Sequence of chain 1.B:
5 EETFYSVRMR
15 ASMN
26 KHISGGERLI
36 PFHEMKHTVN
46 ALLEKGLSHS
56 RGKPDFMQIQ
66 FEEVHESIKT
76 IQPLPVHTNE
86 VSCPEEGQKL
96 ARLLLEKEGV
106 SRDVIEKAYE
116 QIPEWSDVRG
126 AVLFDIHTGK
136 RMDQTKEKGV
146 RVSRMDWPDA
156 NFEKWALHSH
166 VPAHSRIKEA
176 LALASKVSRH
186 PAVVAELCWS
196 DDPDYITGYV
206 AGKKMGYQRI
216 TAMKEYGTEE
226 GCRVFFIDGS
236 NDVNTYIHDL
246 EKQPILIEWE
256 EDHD

Binding-site contacts:
Ligand atom C6 contacts residue ILE172 of chain 1.B at 4.0 Å (hydrophobic).
Ligand atom C3 contacts residue TYR200 of chain 1.B at 4.0 Å (hydrophobic).
Ligand atom C7 contacts residue ILE172 of chain 1.B at 3.4 Å (hydrophobic).
Ligand atom C5 contacts residue TYR204 of chain 1.B at 3.9 Å (hydrophobic).
Ligand atom C4 contacts residue TYR212 of chain 1.B at 4.3 Å (hydrophobic).
Ligand atom C5 contacts residue TYR200 of chain 1.B at 4.0 Å (hydrophobic).
Ligand atom C3 contacts residue SER195 of chain 1.B at 4.5 Å.
Ligand atom C5 contacts residue THR202 of chain 1.B at 3.7 Å.
Ligand atom C3 contacts residue THR202 of chain 1.B at 4.2 Å.
Ligand atom O11 contacts residue ARG171 of chain 1.B at 3.4 Å (salt-bridge).
Ligand atom C6 contacts residue TYR200 of chain 1.B at 3.8 Å (hydrophobic).
Ligand atom C5 contacts residue GLY203 of chain 1.B at 4.0 Å.
Ligand atom C4 contacts residue TYR204 of chain 1.B at 3.6 Å (hydrophobic).
Ligand atom C6 contacts residue TYR212 of chain 1.B at 3.4 Å (hydrophobic).
Ligand atom C1 contacts residue ARG171 of chain 1.B at 4.3 Å.
Ligand atom C5 contacts residue TYR212 of chain 1.B at 3.9 Å (hydrophobic).
Ligand atom O72 contacts residue ILE172 of chain 1.B at 3.5 Å.
Ligand atom O71 contacts residue THR202 of chain 1.B at 3.3 Å.
Ligand atom O72 contacts residue TYR200 of chain 1.B at 4.5 Å.
Ligand atom C4 contacts residue ALA175 of chain 1.B at 4.0 Å (hydrophobic).
Ligand atom C7 contacts residue TYR212 of chain 1.B at 3.6 Å (hydrophobic).
Ligand atom O72 contacts residue ARG214 of chain 1.B at 2.8 Å (salt-bridge).
Ligand atom O71 contacts residue ILE172 of chain 1.B at 3.5 Å.
Ligand atom C7 contacts residue THR202 of chain 1.B at 4.0 Å.
Ligand atom C4 contacts residue THR202 of chain 1.B at 4.1 Å.
Ligand atom C6 contacts residue ARG171 of chain 1.B at 4.5 Å.
Ligand atom C1 contacts residue SER195 of chain 1.B at 3.8 Å.
Ligand atom O11 contacts residue SER195 of chain 1.B at 4.0 Å.
Ligand atom O12 contacts residue SER195 of chain 1.B at 3.8 Å.
Ligand atom C7 contacts residue TYR200 of chain 1.B at 3.4 Å (hydrophobic).
Ligand atom C4 contacts residue GLY203 of chain 1.B at 4.4 Å.
Ligand atom O72 contacts residue TYR212 of chain 1.B at 2.9 Å (h-bond).
Ligand atom C2 contacts residue CYS193 of chain 1.B at 4.2 Å (hydrophobic).
Ligand atom C6 contacts residue ALA175 of chain 1.B at 4.2 Å (hydrophobic).
Ligand atom O71 contacts residue TYR200 of chain 1.B at 2.4 Å (h-bond).
Ligand atom C2 contacts residue TRP194 of chain 1.B at 4.4 Å (hydrophobic).
Ligand atom O71 contacts residue ARG214 of chain 1.B at 3.0 Å (salt-bridge).
Ligand atom C2 contacts residue SER195 of chain 1.B at 3.9 Å.
Ligand atom C7 contacts residue ARG214 of chain 1.B at 3.5 Å.

This protein binds this small molecule.
Small molecule (SMILES): O=C(O)CCCCCC(=O)O